Sequence of chain 1.D:
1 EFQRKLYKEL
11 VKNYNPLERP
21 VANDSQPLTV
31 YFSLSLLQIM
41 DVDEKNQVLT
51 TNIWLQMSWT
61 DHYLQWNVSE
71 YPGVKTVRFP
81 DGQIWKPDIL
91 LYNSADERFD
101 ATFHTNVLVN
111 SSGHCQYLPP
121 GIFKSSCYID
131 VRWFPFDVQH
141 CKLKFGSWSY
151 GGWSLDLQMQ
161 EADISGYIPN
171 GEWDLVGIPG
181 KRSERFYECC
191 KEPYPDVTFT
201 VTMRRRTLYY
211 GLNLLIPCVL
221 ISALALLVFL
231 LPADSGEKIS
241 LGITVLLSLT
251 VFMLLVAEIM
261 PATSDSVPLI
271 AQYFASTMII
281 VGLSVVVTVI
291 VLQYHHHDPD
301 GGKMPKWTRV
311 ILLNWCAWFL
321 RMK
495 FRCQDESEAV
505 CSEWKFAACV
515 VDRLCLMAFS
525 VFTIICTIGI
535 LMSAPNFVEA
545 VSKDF

Sequence of chain 1.C:
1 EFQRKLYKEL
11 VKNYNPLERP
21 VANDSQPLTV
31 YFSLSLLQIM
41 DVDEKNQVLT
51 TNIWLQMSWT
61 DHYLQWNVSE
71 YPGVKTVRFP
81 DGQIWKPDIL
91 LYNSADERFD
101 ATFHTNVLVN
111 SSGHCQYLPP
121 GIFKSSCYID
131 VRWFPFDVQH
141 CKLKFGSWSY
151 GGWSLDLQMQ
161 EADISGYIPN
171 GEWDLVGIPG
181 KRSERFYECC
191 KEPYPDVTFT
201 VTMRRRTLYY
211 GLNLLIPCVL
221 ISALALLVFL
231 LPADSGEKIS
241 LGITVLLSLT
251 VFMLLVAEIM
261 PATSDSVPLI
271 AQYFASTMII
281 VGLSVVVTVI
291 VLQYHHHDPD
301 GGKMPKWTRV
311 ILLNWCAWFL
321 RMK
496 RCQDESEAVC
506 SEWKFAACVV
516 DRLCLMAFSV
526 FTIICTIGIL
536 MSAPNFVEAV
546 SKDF

Binding-site contacts:
Ligand atom C3 contacts residue HIS114 of chain 1.D at 3.4 Å.
Ligand atom C2 contacts residue ASN110 of chain 1.D at 2.4 Å.
Ligand atom C8 contacts residue SER112 of chain 1.D at 3.7 Å.
Ligand atom O5 contacts residue HIS114 of chain 1.D at 3.6 Å (h-bond).
Ligand atom O5 contacts residue SER112 of chain 1.D at 4.4 Å.
Ligand atom C7 contacts residue SER112 of chain 1.D at 3.9 Å.
Ligand atom C4 contacts residue ASN110 of chain 1.D at 4.2 Å.
Ligand atom C7 contacts residue HIS114 of chain 1.D at 4.0 Å.
Ligand atom C7 contacts residue SER111 of chain 1.D at 4.0 Å.
Ligand atom C1 contacts residue HIS114 of chain 1.D at 3.3 Å.
Ligand atom O4 contacts residue HIS114 of chain 1.D at 3.7 Å.
Ligand atom O7 contacts residue HIS114 of chain 1.D at 3.1 Å.
Ligand atom C5 contacts residue HIS114 of chain 1.D at 3.1 Å.
Ligand atom O3 contacts residue SER112 of chain 1.D at 4.5 Å.
Ligand atom C8 contacts residue SER111 of chain 1.D at 3.0 Å.
Ligand atom N2 contacts residue HIS114 of chain 1.D at 4.3 Å.
Ligand atom N2 contacts residue ASN110 of chain 1.D at 2.9 Å (h-bond).
Ligand atom C1 contacts residue SER112 of chain 1.D at 3.3 Å.
Ligand atom C3 contacts residue ASN110 of chain 1.D at 3.8 Å.
Ligand atom C6 contacts residue LYS191 of chain 1.C at 4.0 Å.
Ligand atom C1 contacts residue ASN110 of chain 1.D at 1.4 Å.
Ligand atom C2 contacts residue SER112 of chain 1.D at 3.4 Å.
Ligand atom C8 contacts residue HIS114 of chain 1.D at 4.4 Å.
Ligand atom C3 contacts residue SER112 of chain 1.D at 3.6 Å.
Ligand atom C5 contacts residue ASN110 of chain 1.D at 3.7 Å.
Ligand atom N2 contacts residue SER112 of chain 1.D at 2.8 Å (h-bond).
Ligand atom O5 contacts residue ASN110 of chain 1.D at 2.4 Å (h-bond).
Ligand atom C4 contacts residue HIS114 of chain 1.D at 3.6 Å.
Ligand atom O7 contacts residue ASN110 of chain 1.D at 4.1 Å.
Ligand atom C7 contacts residue ASN110 of chain 1.D at 3.7 Å.
Ligand atom C2 contacts residue HIS114 of chain 1.D at 3.8 Å.
Ligand atom C6 contacts residue HIS114 of chain 1.D at 4.3 Å.

A small-molecule ligand and the protein it binds are described below.
Small molecule (SMILES): CC(=O)N[C@H]1[C@H](O[C@H]2[C@H](O)[C@@H](NC(C)=O)CO[C@@H]2CO)O[C@H](CO)[C@@H](O)[C@@H]1O